This small molecule binds to this protein.
Small molecule (SMILES): CC(=O)N[C@H]1[C@H](O[C@H]2[C@H](O)[C@@H](NC(C)=O)CO[C@@H]2CO)O[C@H](CO)[C@@H](O)[C@@H]1O

Sequence of chain 1.C:
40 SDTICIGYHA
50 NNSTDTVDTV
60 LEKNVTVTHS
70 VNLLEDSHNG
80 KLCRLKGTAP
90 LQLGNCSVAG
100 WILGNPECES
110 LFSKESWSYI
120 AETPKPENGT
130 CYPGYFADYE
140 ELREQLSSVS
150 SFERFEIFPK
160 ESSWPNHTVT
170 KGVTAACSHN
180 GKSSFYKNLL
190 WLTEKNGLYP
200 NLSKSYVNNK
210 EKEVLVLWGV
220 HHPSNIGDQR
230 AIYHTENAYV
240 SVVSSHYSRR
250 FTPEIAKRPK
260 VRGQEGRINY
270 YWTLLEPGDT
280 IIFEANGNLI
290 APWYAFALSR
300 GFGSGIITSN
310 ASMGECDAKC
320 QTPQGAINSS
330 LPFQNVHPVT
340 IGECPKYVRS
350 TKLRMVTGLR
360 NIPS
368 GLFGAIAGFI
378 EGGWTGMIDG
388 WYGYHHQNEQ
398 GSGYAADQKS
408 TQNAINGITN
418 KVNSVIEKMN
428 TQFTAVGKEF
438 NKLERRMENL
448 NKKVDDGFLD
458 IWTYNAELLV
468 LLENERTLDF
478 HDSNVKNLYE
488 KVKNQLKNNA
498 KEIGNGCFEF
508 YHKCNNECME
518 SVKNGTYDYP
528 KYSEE

Binding-site contacts:
Ligand atom C6 contacts residue LYS318 of chain 1.C at 4.2 Å.
Ligand atom C4 contacts residue ASN327 of chain 1.C at 4.3 Å.
Ligand atom C6 contacts residue ASN327 of chain 1.C at 4.1 Å.
Ligand atom C8 contacts residue ASN327 of chain 1.C at 4.2 Å.
Ligand atom O5 contacts residue LYS318 of chain 1.C at 4.3 Å.
Ligand atom C3 contacts residue ASP316 of chain 1.C at 3.5 Å.
Ligand atom O6 contacts residue ALA317 of chain 1.C at 4.3 Å.
Ligand atom O5 contacts residue ASP316 of chain 1.C at 4.0 Å.
Ligand atom C6 contacts residue ALA317 of chain 1.C at 3.9 Å (hydrophobic).
Ligand atom C3 contacts residue ASN327 of chain 1.C at 3.8 Å.
Ligand atom C1 contacts residue ALA317 of chain 1.C at 3.9 Å (hydrophobic).
Ligand atom O4 contacts residue ASP316 of chain 1.C at 3.2 Å.
Ligand atom C4 contacts residue ASP316 of chain 1.C at 4.0 Å.
Ligand atom C8 contacts residue LYS85 of chain 1.C at 4.4 Å.
Ligand atom C2 contacts residue ASP316 of chain 1.C at 3.8 Å.
Ligand atom C5 contacts residue ASN327 of chain 1.C at 3.7 Å.
Ligand atom C5 contacts residue ALA317 of chain 1.C at 3.6 Å (hydrophobic).
Ligand atom C7 contacts residue ASN327 of chain 1.C at 3.8 Å.
Ligand atom C1 contacts residue ASN327 of chain 1.C at 1.5 Å.
Ligand atom O6 contacts residue LYS318 of chain 1.C at 3.6 Å.
Ligand atom O5 contacts residue ALA317 of chain 1.C at 3.8 Å.
Ligand atom N2 contacts residue ASN327 of chain 1.C at 2.9 Å (h-bond).
Ligand atom O7 contacts residue ASP316 of chain 1.C at 3.5 Å (salt-bridge).
Ligand atom O7 contacts residue GLY86 of chain 1.C at 4.2 Å.
Ligand atom C7 contacts residue ASP316 of chain 1.C at 4.1 Å.
Ligand atom C5 contacts residue ASP316 of chain 1.C at 3.8 Å.
Ligand atom O6 contacts residue ASN327 of chain 1.C at 3.3 Å (h-bond).
Ligand atom N2 contacts residue ASP316 of chain 1.C at 3.9 Å.
Ligand atom C5 contacts residue LYS318 of chain 1.C at 4.4 Å.
Ligand atom C2 contacts residue ASN327 of chain 1.C at 2.5 Å.
Ligand atom C1 contacts residue ASP316 of chain 1.C at 3.4 Å.
Ligand atom O5 contacts residue ASN327 of chain 1.C at 2.4 Å (h-bond).